Sequence of chain 1.A:
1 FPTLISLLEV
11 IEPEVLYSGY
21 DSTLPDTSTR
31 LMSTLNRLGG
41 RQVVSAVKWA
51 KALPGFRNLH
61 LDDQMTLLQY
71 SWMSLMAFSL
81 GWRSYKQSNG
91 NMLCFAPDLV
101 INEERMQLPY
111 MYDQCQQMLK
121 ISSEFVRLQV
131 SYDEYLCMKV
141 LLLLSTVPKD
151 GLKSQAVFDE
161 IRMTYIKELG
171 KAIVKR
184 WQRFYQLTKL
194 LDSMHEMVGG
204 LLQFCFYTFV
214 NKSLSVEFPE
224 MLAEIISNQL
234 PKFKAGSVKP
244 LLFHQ

This protein binds this small molecule.
Small molecule (SMILES): C[C@@H]1C[C@H]2[C@@H]3CCC4=CC(=O)C=C[C@]4(C)[C@@]3(F)[C@@H](O)C[C@]2(C)[C@@]1(O)C(=O)CO

Binding-site contacts:
Ligand atom O4 contacts residue CYS208 of chain 1.A at 3.4 Å.
Ligand atom O2 contacts residue ASN36 of chain 1.A at 2.4 Å (h-bond).
Ligand atom C11 contacts residue ASN36 of chain 1.A at 3.3 Å.
Ligand atom O4 contacts residue THR211 of chain 1.A at 3.2 Å (h-bond).
Ligand atom C1 contacts residue GLY39 of chain 1.A at 3.4 Å.
Ligand atom C16 contacts residue GLN114 of chain 1.A at 3.7 Å.
Ligand atom C19 contacts residue GLY39 of chain 1.A at 3.9 Å.
Ligand atom O5 contacts residue PHE221 of chain 1.A at 3.8 Å.
Ligand atom C6 contacts residue MET76 of chain 1.A at 3.6 Å (hydrophobic).
Ligand atom C2 contacts residue GLY39 of chain 1.A at 3.6 Å.
Ligand atom C12 contacts residue ASN36 of chain 1.A at 3.2 Å.
Ligand atom C18 contacts residue ASN36 of chain 1.A at 3.2 Å.
Ligand atom C12 contacts residue LEU35 of chain 1.A at 3.4 Å (hydrophobic).
Ligand atom O5 contacts residue THR211 of chain 1.A at 3.4 Å (h-bond).
Ligand atom C1 contacts residue LEU35 of chain 1.A at 3.3 Å (hydrophobic).
Ligand atom C4 contacts residue MET76 of chain 1.A at 3.6 Å (hydrophobic).
Ligand atom O5 contacts residue ASN36 of chain 1.A at 2.7 Å (h-bond).
Ligand atom C13 contacts residue ASN36 of chain 1.A at 3.8 Å.
Ligand atom C21 contacts residue ASN36 of chain 1.A at 3.8 Å.
Ligand atom C22 contacts residue PHE207 of chain 1.A at 3.5 Å (hydrophobic).
Ligand atom C4 contacts residue GLN42 of chain 1.A at 3.8 Å.
Ligand atom O5 contacts residue VAL219 of chain 1.A at 3.6 Å.
Ligand atom C19 contacts residue TRP72 of chain 1.A at 3.6 Å (hydrophobic).
Ligand atom C17 contacts residue GLN114 of chain 1.A at 3.4 Å.
Ligand atom O1 contacts residue GLN42 of chain 1.A at 2.9 Å (h-bond).
Ligand atom F1 contacts residue PHE95 of chain 1.A at 3.3 Å.
Ligand atom C2 contacts residue GLN42 of chain 1.A at 2.5 Å.
Ligand atom O1 contacts residue ARG83 of chain 1.A at 3.1 Å (salt-bridge).
Ligand atom C3 contacts residue GLN42 of chain 1.A at 2.8 Å.
Ligand atom O3 contacts residue GLN114 of chain 1.A at 2.4 Å (h-bond).
Ligand atom C19 contacts residue MET76 of chain 1.A at 3.8 Å (hydrophobic).
Ligand atom O5 contacts residue MET32 of chain 1.A at 3.8 Å.
Ligand atom C6 contacts residue ALA77 of chain 1.A at 3.9 Å (hydrophobic).
Ligand atom C1 contacts residue GLN42 of chain 1.A at 3.6 Å.
Ligand atom C5 contacts residue MET76 of chain 1.A at 3.6 Å (hydrophobic).
Ligand atom O1 contacts residue PHE95 of chain 1.A at 3.8 Å.
Ligand atom C21 contacts residue MET32 of chain 1.A at 3.8 Å (hydrophobic).
Ligand atom C22 contacts residue GLN114 of chain 1.A at 3.1 Å.
Ligand atom C11 contacts residue LEU35 of chain 1.A at 3.6 Å (hydrophobic).
Ligand atom C20 contacts residue GLN114 of chain 1.A at 3.9 Å.